Sequence of chain 1.A:
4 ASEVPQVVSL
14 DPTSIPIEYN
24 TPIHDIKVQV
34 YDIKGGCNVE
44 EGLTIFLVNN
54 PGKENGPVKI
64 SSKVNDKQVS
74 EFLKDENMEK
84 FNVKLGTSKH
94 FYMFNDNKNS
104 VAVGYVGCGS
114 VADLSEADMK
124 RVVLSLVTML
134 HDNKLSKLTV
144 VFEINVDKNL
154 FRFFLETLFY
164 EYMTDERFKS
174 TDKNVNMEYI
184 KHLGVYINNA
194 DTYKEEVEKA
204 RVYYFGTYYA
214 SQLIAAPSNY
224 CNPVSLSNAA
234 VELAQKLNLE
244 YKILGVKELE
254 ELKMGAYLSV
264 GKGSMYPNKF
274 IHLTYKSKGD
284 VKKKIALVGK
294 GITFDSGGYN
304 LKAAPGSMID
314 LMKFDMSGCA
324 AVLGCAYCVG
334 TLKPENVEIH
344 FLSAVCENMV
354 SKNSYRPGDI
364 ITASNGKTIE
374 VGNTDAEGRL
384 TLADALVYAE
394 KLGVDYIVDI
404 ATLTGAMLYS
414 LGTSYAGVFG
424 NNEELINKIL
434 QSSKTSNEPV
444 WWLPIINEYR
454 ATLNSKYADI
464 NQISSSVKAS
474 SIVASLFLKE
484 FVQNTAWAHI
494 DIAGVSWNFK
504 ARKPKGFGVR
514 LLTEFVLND

This small molecule binds to this protein.
Small molecule (SMILES): CC(C)(C)OC(=O)N[C@@H](C(=O)NO)c1ccc(Br)cc1

Binding-site contacts:
Ligand atom O4 contacts residue ZN1 of chain 1.N at 2.0 Å.
Ligand atom O2 contacts residue CO31 of chain 1.P at 3.8 Å.
Ligand atom C4 contacts residue LEU406 of chain 1.A at 3.8 Å (hydrophobic).
Ligand atom N2 contacts residue ASP378 of chain 1.A at 3.1 Å (salt-bridge).
Ligand atom O4 contacts residue ASP378 of chain 1.A at 2.8 Å (salt-bridge).
Ligand atom C12 contacts residue GLY408 of chain 1.A at 3.7 Å.
Ligand atom C2 contacts residue GLY408 of chain 1.A at 3.7 Å.
Ligand atom N2 contacts residue ZN1 of chain 1.O at 2.9 Å.
Ligand atom O4 contacts residue CO31 of chain 1.P at 2.9 Å (h-bond).
Ligand atom N2 contacts residue LEU406 of chain 1.A at 3.1 Å (h-bond).
Ligand atom O4 contacts residue LYS293 of chain 1.A at 3.2 Å (salt-bridge).
Ligand atom O3 contacts residue ASP298 of chain 1.A at 3.2 Å (salt-bridge).
Ligand atom N2 contacts residue ZN1 of chain 1.N at 2.9 Å.
Ligand atom N2 contacts residue CO31 of chain 1.P at 2.8 Å (h-bond).
Ligand atom O3 contacts residue ZN1 of chain 1.O at 2.2 Å.
Ligand atom C4 contacts residue GLY408 of chain 1.A at 3.5 Å.
Ligand atom C11 contacts residue ZN1 of chain 1.N at 3.8 Å.
Ligand atom C3 contacts residue THR405 of chain 1.A at 3.7 Å.
Ligand atom C8 contacts residue ASN376 of chain 1.A at 3.4 Å.
Ligand atom C13 contacts residue GLY408 of chain 1.A at 3.7 Å.
Ligand atom C11 contacts residue ASP378 of chain 1.A at 3.1 Å.
Ligand atom C2 contacts residue ALA496 of chain 1.A at 3.6 Å (hydrophobic).
Ligand atom BR1 contacts residue PHE317 of chain 1.A at 3.7 Å.
Ligand atom O3 contacts residue LYS305 of chain 1.A at 3.0 Å (salt-bridge).
Ligand atom C1 contacts residue GLY408 of chain 1.A at 3.7 Å.
Ligand atom O2 contacts residue THR407 of chain 1.A at 3.8 Å.
Ligand atom BR1 contacts residue MET311 of chain 1.A at 3.9 Å.
Ligand atom C3 contacts residue LEU406 of chain 1.A at 3.4 Å (hydrophobic).
Ligand atom O4 contacts residue ZN1 of chain 1.O at 2.1 Å.
Ligand atom C3 contacts residue GLY408 of chain 1.A at 3.5 Å.
Ligand atom C11 contacts residue ZN1 of chain 1.O at 2.9 Å.
Ligand atom C3 contacts residue THR407 of chain 1.A at 3.7 Å.
Ligand atom N2 contacts residue LYS293 of chain 1.A at 3.6 Å (salt-bridge).
Ligand atom O2 contacts residue LEU406 of chain 1.A at 3.7 Å.
Ligand atom O4 contacts residue ASP298 of chain 1.A at 3.0 Å (salt-bridge).
Ligand atom C2 contacts residue PHE317 of chain 1.A at 3.8 Å (hydrophobic).
Ligand atom O3 contacts residue ASP378 of chain 1.A at 2.8 Å (salt-bridge).
Ligand atom O4 contacts residue GLU380 of chain 1.A at 2.8 Å (salt-bridge).
Ligand atom C5 contacts residue LEU406 of chain 1.A at 3.2 Å (hydrophobic).
Ligand atom C11 contacts residue LEU406 of chain 1.A at 3.6 Å (hydrophobic).